Binding-site contacts:
Ligand atom O2 contacts residue ASP104 of chain 1.C at 3.3 Å (salt-bridge).
Ligand atom O5 contacts residue SER23 of chain 1.C at 3.0 Å (h-bond).
Ligand atom O4 contacts residue ASP104 of chain 1.C at 3.7 Å.
Ligand atom C10 contacts residue VAL69 of chain 1.C at 3.5 Å (hydrophobic).
Ligand atom C6 contacts residue GLY114 of chain 1.D at 3.6 Å.
Ligand atom O3 contacts residue ASP101 of chain 1.C at 2.9 Å (salt-bridge).
Ligand atom N1 contacts residue SER22 of chain 1.C at 3.1 Å (h-bond).
Ligand atom C15 contacts residue ASN70 of chain 1.C at 3.4 Å.
Ligand atom C1 contacts residue SER22 of chain 1.C at 3.6 Å.
Ligand atom O2 contacts residue ASP99 of chain 1.C at 3.5 Å (salt-bridge).
Ligand atom C4 contacts residue GLY114 of chain 1.D at 3.4 Å.
Ligand atom O2 contacts residue ASP96 of chain 1.C at 2.6 Å (salt-bridge).
Ligand atom C11 contacts residue GLY24 of chain 1.C at 3.8 Å.
Ligand atom O4 contacts residue ASN21 of chain 1.C at 3.1 Å (h-bond).
Ligand atom C2 contacts residue ASP96 of chain 1.C at 3.4 Å.
Ligand atom C16 contacts residue ASN70 of chain 1.C at 3.8 Å.
Ligand atom O3 contacts residue CA1 of chain 1.N at 2.5 Å.
Ligand atom C6 contacts residue SER23 of chain 1.C at 3.4 Å.
Ligand atom C3 contacts residue ASP104 of chain 1.C at 3.7 Å.
Ligand atom O2 contacts residue CA1 of chain 1.M at 2.5 Å.
Ligand atom O4 contacts residue SER22 of chain 1.C at 3.4 Å.
Ligand atom C3 contacts residue CA1 of chain 1.M at 3.4 Å.
Ligand atom O4 contacts residue CA1 of chain 1.N at 2.4 Å.
Ligand atom C2 contacts residue SER22 of chain 1.C at 3.6 Å.
Ligand atom O2 contacts residue GLU95 of chain 1.C at 3.3 Å (salt-bridge).
Ligand atom C2 contacts residue ASP104 of chain 1.C at 3.3 Å.
Ligand atom C2 contacts residue CA1 of chain 1.M at 3.3 Å.
Ligand atom C4 contacts residue CA1 of chain 1.N at 3.4 Å.
Ligand atom N1 contacts residue ASP96 of chain 1.C at 3.2 Å (salt-bridge).
Ligand atom O4 contacts residue GLY114 of chain 1.D at 2.5 Å (h-bond).
Ligand atom O3 contacts residue ASP99 of chain 1.C at 2.6 Å (salt-bridge).
Ligand atom O6 contacts residue SER23 of chain 1.C at 3.7 Å.
Ligand atom O5 contacts residue SER22 of chain 1.C at 3.6 Å.
Ligand atom O3 contacts residue CA1 of chain 1.M at 2.5 Å.
Ligand atom C9 contacts residue ASP96 of chain 1.C at 3.5 Å.
Ligand atom O3 contacts residue ASP104 of chain 1.C at 3.0 Å (salt-bridge).
Ligand atom C8 contacts residue GLY24 of chain 1.C at 3.7 Å.
Ligand atom C13 contacts residue GLY24 of chain 1.C at 3.8 Å.
Ligand atom C3 contacts residue ASP99 of chain 1.C at 3.2 Å.
Ligand atom C3 contacts residue CA1 of chain 1.N at 3.4 Å.

Sequence of chain 1.D:
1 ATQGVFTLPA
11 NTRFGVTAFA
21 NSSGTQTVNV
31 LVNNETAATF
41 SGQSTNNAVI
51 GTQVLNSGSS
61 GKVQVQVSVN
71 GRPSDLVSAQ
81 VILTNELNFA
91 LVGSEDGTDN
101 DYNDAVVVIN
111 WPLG

This small molecule binds to this protein.
Small molecule (SMILES): C[C@@H]1O[C@H](NC(=O)c2cccc(-c3ccccc3)c2)[C@@H](O)[C@H](O)[C@@H]1O

Sequence of chain 1.C:
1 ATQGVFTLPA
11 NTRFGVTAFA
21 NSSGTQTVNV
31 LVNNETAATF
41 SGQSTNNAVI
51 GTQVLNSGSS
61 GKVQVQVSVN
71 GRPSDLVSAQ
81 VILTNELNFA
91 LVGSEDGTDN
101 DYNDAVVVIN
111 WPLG